Sequence of chain 1.I:
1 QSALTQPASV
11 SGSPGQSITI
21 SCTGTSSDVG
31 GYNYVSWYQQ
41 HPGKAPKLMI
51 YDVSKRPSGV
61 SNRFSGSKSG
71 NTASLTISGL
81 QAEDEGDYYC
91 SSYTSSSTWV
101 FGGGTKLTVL

Sequence of chain 1.C:
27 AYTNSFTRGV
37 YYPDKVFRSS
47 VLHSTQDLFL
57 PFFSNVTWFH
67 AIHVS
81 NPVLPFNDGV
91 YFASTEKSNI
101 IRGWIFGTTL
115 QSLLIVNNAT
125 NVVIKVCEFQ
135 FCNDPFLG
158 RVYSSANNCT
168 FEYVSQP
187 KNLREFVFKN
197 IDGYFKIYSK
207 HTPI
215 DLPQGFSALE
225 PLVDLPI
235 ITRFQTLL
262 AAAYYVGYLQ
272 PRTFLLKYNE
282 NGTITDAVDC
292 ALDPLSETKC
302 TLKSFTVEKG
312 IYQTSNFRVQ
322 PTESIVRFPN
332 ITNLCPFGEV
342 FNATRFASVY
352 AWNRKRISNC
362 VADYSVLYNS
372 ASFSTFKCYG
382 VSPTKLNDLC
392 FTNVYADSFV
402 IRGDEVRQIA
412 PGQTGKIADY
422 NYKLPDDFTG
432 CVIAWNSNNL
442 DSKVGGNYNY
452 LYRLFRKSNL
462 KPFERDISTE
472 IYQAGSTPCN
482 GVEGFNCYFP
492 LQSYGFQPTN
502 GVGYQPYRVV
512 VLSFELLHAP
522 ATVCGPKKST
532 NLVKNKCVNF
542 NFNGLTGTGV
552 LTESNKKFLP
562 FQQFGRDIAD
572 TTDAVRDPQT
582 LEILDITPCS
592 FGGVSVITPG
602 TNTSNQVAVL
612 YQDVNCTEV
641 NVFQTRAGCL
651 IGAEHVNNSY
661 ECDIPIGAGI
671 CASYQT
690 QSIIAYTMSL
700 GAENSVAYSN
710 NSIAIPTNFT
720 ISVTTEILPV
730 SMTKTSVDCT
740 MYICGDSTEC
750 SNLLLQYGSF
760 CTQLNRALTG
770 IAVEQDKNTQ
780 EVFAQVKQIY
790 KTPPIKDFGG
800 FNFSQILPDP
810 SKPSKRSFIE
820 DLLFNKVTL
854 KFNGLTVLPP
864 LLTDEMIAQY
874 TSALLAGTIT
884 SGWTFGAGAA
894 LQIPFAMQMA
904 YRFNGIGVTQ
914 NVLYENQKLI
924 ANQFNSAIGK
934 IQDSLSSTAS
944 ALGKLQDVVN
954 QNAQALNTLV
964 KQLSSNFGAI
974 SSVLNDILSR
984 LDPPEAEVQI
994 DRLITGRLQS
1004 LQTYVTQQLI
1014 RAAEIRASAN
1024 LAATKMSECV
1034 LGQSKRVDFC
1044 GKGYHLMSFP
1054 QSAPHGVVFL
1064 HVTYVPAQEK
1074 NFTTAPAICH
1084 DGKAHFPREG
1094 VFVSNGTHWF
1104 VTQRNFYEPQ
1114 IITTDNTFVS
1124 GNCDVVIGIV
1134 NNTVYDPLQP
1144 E

Sequence of chain 1.F:
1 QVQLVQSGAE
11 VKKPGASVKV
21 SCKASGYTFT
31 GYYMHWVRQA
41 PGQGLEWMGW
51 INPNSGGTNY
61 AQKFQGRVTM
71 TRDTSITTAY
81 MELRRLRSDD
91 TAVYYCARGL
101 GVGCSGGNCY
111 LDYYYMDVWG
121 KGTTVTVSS

Binding-site contacts:
Ligand atom O2 contacts residue TYR113 of chain 1.F at 3.8 Å.
Ligand atom C4 contacts residue TYR489 of chain 1.A at 3.7 Å (hydrophobic).
Ligand atom C4 contacts residue ASP112 of chain 1.F at 3.6 Å.
Ligand atom C6 contacts residue ASP112 of chain 1.F at 3.8 Å.
Ligand atom C1 contacts residue TYR34 of chain 1.I at 3.5 Å (hydrophobic).
Ligand atom O6 contacts residue GLY339 of chain 1.C at 3.7 Å.
Ligand atom O3 contacts residue TYR114 of chain 1.F at 3.6 Å.
Ligand atom O5 contacts residue ASN343 of chain 1.C at 2.5 Å (h-bond).
Ligand atom N2 contacts residue ASN343 of chain 1.C at 2.8 Å (h-bond).
Ligand atom O3 contacts residue ASP112 of chain 1.F at 3.8 Å.
Ligand atom C6 contacts residue TYR110 of chain 1.F at 3.5 Å (hydrophobic).
Ligand atom O4 contacts residue TYR489 of chain 1.A at 3.2 Å (h-bond).
Ligand atom C6 contacts residue PHE486 of chain 1.A at 3.8 Å (hydrophobic).
Ligand atom O3 contacts residue LEU111 of chain 1.F at 3.6 Å (h-bond).
Ligand atom O2 contacts residue TYR34 of chain 1.I at 3.8 Å.
Ligand atom O2 contacts residue SER105 of chain 1.F at 2.6 Å (h-bond).
Ligand atom C2 contacts residue ASN343 of chain 1.C at 2.5 Å.
Ligand atom C2 contacts residue SER105 of chain 1.F at 3.7 Å.
Ligand atom O3 contacts residue TYR489 of chain 1.A at 2.8 Å (h-bond).
Ligand atom C3 contacts residue ASN343 of chain 1.C at 3.7 Å.
Ligand atom O5 contacts residue SER105 of chain 1.F at 3.4 Å (h-bond).
Ligand atom C5 contacts residue ASN343 of chain 1.C at 3.6 Å.
Ligand atom O2 contacts residue LEU111 of chain 1.F at 2.5 Å (h-bond).
Ligand atom C4 contacts residue PHE486 of chain 1.A at 3.5 Å (hydrophobic).
Ligand atom O6 contacts residue PHE486 of chain 1.A at 3.7 Å.
Ligand atom C3 contacts residue PHE486 of chain 1.A at 3.0 Å (hydrophobic).
Ligand atom O6 contacts residue TYR113 of chain 1.F at 2.9 Å (h-bond).
Ligand atom O4 contacts residue ASP112 of chain 1.F at 2.6 Å (salt-bridge).
Ligand atom C1 contacts residue TYR110 of chain 1.F at 3.8 Å (hydrophobic).
Ligand atom O2 contacts residue TYR114 of chain 1.F at 3.1 Å (h-bond).
Ligand atom O3 contacts residue PHE486 of chain 1.A at 3.0 Å (h-bond).
Ligand atom O6 contacts residue ASN343 of chain 1.C at 3.6 Å (h-bond).
Ligand atom C3 contacts residue TYR114 of chain 1.F at 3.7 Å (hydrophobic).
Ligand atom C6 contacts residue ASP112 of chain 1.F at 3.8 Å.
Ligand atom C1 contacts residue ASN343 of chain 1.C at 1.4 Å.
Ligand atom O4 contacts residue SER105 of chain 1.F at 3.8 Å.
Ligand atom C3 contacts residue TYR489 of chain 1.A at 3.8 Å (hydrophobic).
Ligand atom C2 contacts residue LEU111 of chain 1.F at 3.4 Å (hydrophobic).
Ligand atom C6 contacts residue TYR113 of chain 1.F at 3.8 Å (hydrophobic).
Ligand atom O5 contacts residue TYR110 of chain 1.F at 2.9 Å.

Sequence of chain 1.A:
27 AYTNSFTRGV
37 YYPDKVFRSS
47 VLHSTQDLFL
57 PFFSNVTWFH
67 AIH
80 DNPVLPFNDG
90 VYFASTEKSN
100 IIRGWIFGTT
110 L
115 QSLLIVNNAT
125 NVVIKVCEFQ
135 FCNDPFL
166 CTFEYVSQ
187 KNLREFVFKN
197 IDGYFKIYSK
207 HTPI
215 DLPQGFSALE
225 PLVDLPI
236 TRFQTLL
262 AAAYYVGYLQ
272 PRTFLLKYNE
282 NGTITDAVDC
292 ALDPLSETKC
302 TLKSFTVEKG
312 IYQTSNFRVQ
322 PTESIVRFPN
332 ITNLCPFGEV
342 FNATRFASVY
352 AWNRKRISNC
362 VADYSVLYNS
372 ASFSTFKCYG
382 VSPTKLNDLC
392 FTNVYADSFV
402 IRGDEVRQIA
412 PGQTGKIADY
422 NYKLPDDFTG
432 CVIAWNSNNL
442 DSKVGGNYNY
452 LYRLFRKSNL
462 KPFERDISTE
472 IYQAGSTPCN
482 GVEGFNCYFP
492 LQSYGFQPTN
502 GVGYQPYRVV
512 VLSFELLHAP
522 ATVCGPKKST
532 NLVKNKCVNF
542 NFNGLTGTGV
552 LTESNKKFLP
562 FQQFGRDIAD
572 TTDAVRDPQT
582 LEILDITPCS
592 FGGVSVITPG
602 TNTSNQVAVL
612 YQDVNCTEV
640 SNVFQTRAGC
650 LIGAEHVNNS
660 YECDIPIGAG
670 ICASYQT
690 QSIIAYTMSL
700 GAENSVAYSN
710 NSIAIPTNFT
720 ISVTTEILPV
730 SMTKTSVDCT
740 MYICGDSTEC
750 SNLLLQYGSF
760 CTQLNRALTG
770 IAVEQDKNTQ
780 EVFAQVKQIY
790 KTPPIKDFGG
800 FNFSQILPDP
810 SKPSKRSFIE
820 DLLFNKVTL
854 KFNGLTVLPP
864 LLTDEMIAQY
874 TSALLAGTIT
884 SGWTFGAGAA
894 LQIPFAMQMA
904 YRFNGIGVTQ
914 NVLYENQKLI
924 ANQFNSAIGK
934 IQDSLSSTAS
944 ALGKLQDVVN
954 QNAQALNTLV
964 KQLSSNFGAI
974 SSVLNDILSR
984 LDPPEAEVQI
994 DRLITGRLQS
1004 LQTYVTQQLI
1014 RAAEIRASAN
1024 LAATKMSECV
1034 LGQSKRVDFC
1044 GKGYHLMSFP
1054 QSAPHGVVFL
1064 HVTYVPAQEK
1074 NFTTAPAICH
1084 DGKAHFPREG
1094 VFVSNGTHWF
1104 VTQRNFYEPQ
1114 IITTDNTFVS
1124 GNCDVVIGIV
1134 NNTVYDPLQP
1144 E

A small-molecule ligand and the protein it binds are described below.
Small molecule (SMILES): CC(=O)N[C@H]1[C@H](O[C@H]2[C@H](O)[C@@H](NC(C)=O)CO[C@@H]2CO)O[C@H](CO)[C@@H](O[C@@H]2O[C@H](CO[C@H]3O[C@H](CO)[C@@H](O)[C@H](O)[C@@H]3O[C@@H]3O[C@H](CO)[C@@H](O[C@@H]4O[C@H](CO)[C@H](O)[C@H](O)[C@H]4O)[C@H](O)[C@H]3NC(C)=O)[C@@H](O)[C@H](O[C@H]3O[C@H](CO[C@H]4O[C@H](CO)[C@@H](O)[C@H](O)[C@@H]4O)[C@@H](O)[C@H](O)[C@@H]3O)[C@@H]2O)[C@@H]1O